This small molecule binds to this protein.
Small molecule (SMILES): Cc1ccc(-c2ccc3c(ccc4sc5c(c43)NC[C@@H](C)NC5=O)n2)cn1

Sequence of chain 2.A:
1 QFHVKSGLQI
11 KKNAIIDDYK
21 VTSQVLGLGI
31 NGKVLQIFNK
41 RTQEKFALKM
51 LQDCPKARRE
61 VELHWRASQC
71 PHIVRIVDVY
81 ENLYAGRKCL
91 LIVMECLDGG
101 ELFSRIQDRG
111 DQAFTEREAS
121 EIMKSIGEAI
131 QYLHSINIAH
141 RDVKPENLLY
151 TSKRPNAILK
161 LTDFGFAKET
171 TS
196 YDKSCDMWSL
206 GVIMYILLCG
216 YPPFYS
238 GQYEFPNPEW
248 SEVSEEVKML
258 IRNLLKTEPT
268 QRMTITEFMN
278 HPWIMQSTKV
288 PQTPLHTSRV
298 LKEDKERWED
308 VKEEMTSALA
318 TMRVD

Binding-site contacts:
Ligand atom C1 contacts residue GLU146 of chain 2.A at 3.6 Å.
Ligand atom C10 contacts residue GLU95 of chain 2.A at 3.5 Å.
Ligand atom C6 contacts residue VAL34 of chain 2.A at 3.9 Å (hydrophobic).
Ligand atom C18 contacts residue LEU97 of chain 2.A at 3.1 Å (hydrophobic).
Ligand atom S7 contacts residue THR162 of chain 2.A at 3.4 Å.
Ligand atom N27 contacts residue GLY29 of chain 2.A at 3.6 Å.
Ligand atom C6 contacts residue THR162 of chain 2.A at 3.5 Å.
Ligand atom O26 contacts residue LYS49 of chain 2.A at 3.2 Å (salt-bridge).
Ligand atom C19 contacts residue CYS96 of chain 2.A at 3.3 Å (hydrophobic).
Ligand atom C2 contacts residue GLY29 of chain 2.A at 3.6 Å.
Ligand atom C9 contacts residue ALA47 of chain 2.A at 3.8 Å (hydrophobic).
Ligand atom C19 contacts residue LEU26 of chain 2.A at 3.6 Å (hydrophobic).
Ligand atom C5 contacts residue VAL34 of chain 2.A at 3.9 Å (hydrophobic).
Ligand atom O26 contacts residue ASP163 of chain 2.A at 3.7 Å.
Ligand atom C20 contacts residue LEU26 of chain 2.A at 3.7 Å (hydrophobic).
Ligand atom N23 contacts residue ASP98 of chain 2.A at 3.6 Å.
Ligand atom C13 contacts residue LEU26 of chain 2.A at 3.8 Å (hydrophobic).
Ligand atom C15 contacts residue LEU26 of chain 2.A at 3.6 Å (hydrophobic).
Ligand atom C3 contacts residue GLY29 of chain 2.A at 3.8 Å.
Ligand atom C3 contacts residue LEU28 of chain 2.A at 3.7 Å (hydrophobic).
Ligand atom S7 contacts residue MET94 of chain 2.A at 3.8 Å.
Ligand atom C22 contacts residue ASP98 of chain 2.A at 3.6 Å.
Ligand atom N12 contacts residue LEU97 of chain 2.A at 3.4 Å (h-bond).
Ligand atom C9 contacts residue GLU95 of chain 2.A at 3.9 Å.
Ligand atom C24 contacts residue LEU97 of chain 2.A at 3.1 Å (hydrophobic).
Ligand atom N23 contacts residue LEU97 of chain 2.A at 3.8 Å.
Ligand atom C21 contacts residue ASP98 of chain 2.A at 3.5 Å.
Ligand atom O26 contacts residue THR162 of chain 2.A at 3.7 Å.
Ligand atom C19 contacts residue LEU97 of chain 2.A at 3.8 Å (hydrophobic).
Ligand atom C25 contacts residue THR162 of chain 2.A at 3.6 Å.
Ligand atom N27 contacts residue ASP163 of chain 2.A at 3.7 Å.
Ligand atom C1 contacts residue ASN147 of chain 2.A at 3.6 Å.
Ligand atom C10 contacts residue ALA47 of chain 2.A at 3.3 Å (hydrophobic).
Ligand atom C14 contacts residue LEU26 of chain 2.A at 3.2 Å (hydrophobic).
Ligand atom C9 contacts residue LEU97 of chain 2.A at 3.8 Å (hydrophobic).
Ligand atom C13 contacts residue LEU97 of chain 2.A at 3.4 Å (hydrophobic).
Ligand atom C24 contacts residue ASP98 of chain 2.A at 3.9 Å.
Ligand atom C10 contacts residue LEU97 of chain 2.A at 3.7 Å (hydrophobic).
Ligand atom C20 contacts residue CYS96 of chain 2.A at 3.4 Å (hydrophobic).
Ligand atom C20 contacts residue ASP98 of chain 2.A at 3.8 Å.